Binding-site contacts:
Ligand atom O7 contacts residue SER509 of chain 1.B at 3.3 Å.
Ligand atom C3 contacts residue ASN507 of chain 1.B at 3.9 Å.
Ligand atom N2 contacts residue ALA493 of chain 1.B at 3.9 Å.
Ligand atom C8 contacts residue SER509 of chain 1.B at 3.7 Å.
Ligand atom O7 contacts residue ALA493 of chain 1.B at 3.7 Å.
Ligand atom C1 contacts residue ASN507 of chain 1.B at 1.5 Å.
Ligand atom C7 contacts residue CYS508 of chain 1.B at 4.1 Å (hydrophobic).
Ligand atom O7 contacts residue ASN507 of chain 1.B at 2.8 Å (h-bond).
Ligand atom C7 contacts residue ALA493 of chain 1.B at 3.5 Å (hydrophobic).
Ligand atom C2 contacts residue ASN507 of chain 1.B at 2.5 Å.
Ligand atom N2 contacts residue ASN507 of chain 1.B at 3.1 Å (h-bond).
Ligand atom O7 contacts residue CYS508 of chain 1.B at 3.0 Å (h-bond).
Ligand atom C7 contacts residue SER509 of chain 1.B at 3.9 Å.
Ligand atom C8 contacts residue ALA493 of chain 1.B at 3.5 Å (hydrophobic).
Ligand atom O5 contacts residue ASN507 of chain 1.B at 2.3 Å (h-bond).
Ligand atom C7 contacts residue ASN507 of chain 1.B at 3.6 Å.
Ligand atom C5 contacts residue ASN507 of chain 1.B at 3.7 Å.
Ligand atom C4 contacts residue ASN507 of chain 1.B at 4.2 Å.

Sequence of chain 1.B:
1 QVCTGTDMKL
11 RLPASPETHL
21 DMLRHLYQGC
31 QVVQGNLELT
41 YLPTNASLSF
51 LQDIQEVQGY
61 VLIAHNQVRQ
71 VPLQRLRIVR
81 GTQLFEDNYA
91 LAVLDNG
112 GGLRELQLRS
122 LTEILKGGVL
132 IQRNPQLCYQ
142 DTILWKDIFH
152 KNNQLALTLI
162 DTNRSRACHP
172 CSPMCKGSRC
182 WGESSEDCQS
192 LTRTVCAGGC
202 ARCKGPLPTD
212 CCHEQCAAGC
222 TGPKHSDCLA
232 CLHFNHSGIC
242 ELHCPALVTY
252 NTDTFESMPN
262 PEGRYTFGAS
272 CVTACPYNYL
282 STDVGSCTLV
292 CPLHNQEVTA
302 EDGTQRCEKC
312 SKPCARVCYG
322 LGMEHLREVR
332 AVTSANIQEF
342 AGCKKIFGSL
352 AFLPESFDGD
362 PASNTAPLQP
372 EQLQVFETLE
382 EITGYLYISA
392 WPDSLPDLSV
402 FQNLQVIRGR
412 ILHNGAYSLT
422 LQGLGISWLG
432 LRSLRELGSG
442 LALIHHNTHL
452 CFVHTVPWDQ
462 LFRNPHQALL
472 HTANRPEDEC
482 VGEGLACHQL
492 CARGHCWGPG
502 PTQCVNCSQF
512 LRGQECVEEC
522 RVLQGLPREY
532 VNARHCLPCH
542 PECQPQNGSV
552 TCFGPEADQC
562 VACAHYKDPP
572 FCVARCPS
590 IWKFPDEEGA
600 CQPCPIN

A small-molecule ligand and the protein it binds are described below.
Small molecule (SMILES): CC(=O)N[C@H]1[C@H](O[C@H]2[C@H](O)[C@@H](NC(C)=O)CO[C@@H]2CO)O[C@H](CO)[C@@H](O[C@@H]2O[C@H](CO)[C@@H](O)[C@H](O)[C@@H]2O)[C@@H]1O